Binding-site contacts:
Ligand atom C5 contacts residue CYS331 of chain 2.B at 2.8 Å (hydrophobic).
Ligand atom O2P contacts residue GLY328 of chain 2.B at 3.1 Å.
Ligand atom C3' contacts residue ASP364 of chain 2.B at 3.6 Å.
Ligand atom O3' contacts residue SER68 of chain 2.B at 2.6 Å (h-bond).
Ligand atom O1P contacts residue SER388 of chain 2.B at 2.8 Å (h-bond).
Ligand atom C6 contacts residue ILE330 of chain 2.B at 3.6 Å (hydrophobic).
Ligand atom N7 contacts residue MET70 of chain 2.B at 3.8 Å.
Ligand atom O3P contacts residue ILE367 of chain 2.B at 3.7 Å.
Ligand atom O2P contacts residue SER388 of chain 2.B at 2.6 Å (h-bond).
Ligand atom C5 contacts residue SER329 of chain 2.B at 3.5 Å.
Ligand atom O3' contacts residue ASP364 of chain 2.B at 2.4 Å (salt-bridge).
Ligand atom N7 contacts residue CYS331 of chain 2.B at 3.3 Å (h-bond).
Ligand atom C2 contacts residue NAD1 of chain 2.F at 3.5 Å.
Ligand atom O3' contacts residue ARG322 of chain 2.B at 3.7 Å.
Ligand atom O1P contacts residue GLY387 of chain 2.B at 2.8 Å (h-bond).
Ligand atom O3P contacts residue GLY366 of chain 2.B at 2.5 Å (h-bond).
Ligand atom N9 contacts residue SER329 of chain 2.B at 3.4 Å (h-bond).
Ligand atom O3P contacts residue GLY365 of chain 2.B at 3.1 Å.
Ligand atom O2' contacts residue NAD1 of chain 2.F at 3.6 Å (h-bond).
Ligand atom N3 contacts residue SER329 of chain 2.B at 3.4 Å (h-bond).
Ligand atom O2' contacts residue ASP364 of chain 2.B at 2.4 Å (salt-bridge).
Ligand atom N3 contacts residue NAD1 of chain 2.F at 3.7 Å.
Ligand atom C8 contacts residue MET70 of chain 2.B at 3.3 Å (hydrophobic).
Ligand atom O5' contacts residue SER329 of chain 2.B at 3.3 Å (h-bond).
Ligand atom C3' contacts residue SER68 of chain 2.B at 3.1 Å.
Ligand atom O2P contacts residue SER329 of chain 2.B at 2.8 Å (h-bond).
Ligand atom N7 contacts residue TYR411 of chain 2.B at 3.2 Å (h-bond).
Ligand atom N3 contacts residue GLU335 of chain 2.B at 3.7 Å.
Ligand atom N1 contacts residue CYS331 of chain 2.B at 2.8 Å (h-bond).
Ligand atom P contacts residue SER329 of chain 2.B at 3.5 Å.
Ligand atom C5' contacts residue MET70 of chain 2.B at 3.6 Å (hydrophobic).
Ligand atom P contacts residue GLY328 of chain 2.B at 3.6 Å.
Ligand atom C6 contacts residue CYS331 of chain 2.B at 1.9 Å (hydrophobic).
Ligand atom C2 contacts residue GLU335 of chain 2.B at 3.5 Å.
Ligand atom P contacts residue SER388 of chain 2.B at 3.1 Å.
Ligand atom C4 contacts residue SER329 of chain 2.B at 3.1 Å.
Ligand atom O3P contacts residue GLY328 of chain 2.B at 3.4 Å.
Ligand atom O5' contacts residue GLY328 of chain 2.B at 3.5 Å.
Ligand atom C2' contacts residue ASP364 of chain 2.B at 3.5 Å.
Ligand atom N1 contacts residue ILE330 of chain 2.B at 3.7 Å.

The small molecule below binds the protein below.
Small molecule (SMILES): O=P(O)(O)OC[C@H]1O[C@@H](n2cnc3c(Cl)[nH+]cnc32)[C@H](O)[C@@H]1O

Sequence of chain 2.B:
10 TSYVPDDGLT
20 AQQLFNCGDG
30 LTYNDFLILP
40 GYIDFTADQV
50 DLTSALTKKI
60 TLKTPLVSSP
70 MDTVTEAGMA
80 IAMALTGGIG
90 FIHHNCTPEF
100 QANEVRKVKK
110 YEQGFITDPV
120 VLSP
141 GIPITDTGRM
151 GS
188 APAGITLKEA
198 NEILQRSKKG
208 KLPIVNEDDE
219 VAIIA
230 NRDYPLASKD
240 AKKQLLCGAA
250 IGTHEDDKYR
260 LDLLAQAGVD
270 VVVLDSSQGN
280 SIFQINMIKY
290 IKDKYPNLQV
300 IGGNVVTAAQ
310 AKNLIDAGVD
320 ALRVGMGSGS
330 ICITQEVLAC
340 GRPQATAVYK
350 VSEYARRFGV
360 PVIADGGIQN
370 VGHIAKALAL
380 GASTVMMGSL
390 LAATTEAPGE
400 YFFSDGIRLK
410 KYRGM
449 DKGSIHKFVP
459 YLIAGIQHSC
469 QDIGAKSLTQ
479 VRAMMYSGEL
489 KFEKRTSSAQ